Sequence of chain 3.A:
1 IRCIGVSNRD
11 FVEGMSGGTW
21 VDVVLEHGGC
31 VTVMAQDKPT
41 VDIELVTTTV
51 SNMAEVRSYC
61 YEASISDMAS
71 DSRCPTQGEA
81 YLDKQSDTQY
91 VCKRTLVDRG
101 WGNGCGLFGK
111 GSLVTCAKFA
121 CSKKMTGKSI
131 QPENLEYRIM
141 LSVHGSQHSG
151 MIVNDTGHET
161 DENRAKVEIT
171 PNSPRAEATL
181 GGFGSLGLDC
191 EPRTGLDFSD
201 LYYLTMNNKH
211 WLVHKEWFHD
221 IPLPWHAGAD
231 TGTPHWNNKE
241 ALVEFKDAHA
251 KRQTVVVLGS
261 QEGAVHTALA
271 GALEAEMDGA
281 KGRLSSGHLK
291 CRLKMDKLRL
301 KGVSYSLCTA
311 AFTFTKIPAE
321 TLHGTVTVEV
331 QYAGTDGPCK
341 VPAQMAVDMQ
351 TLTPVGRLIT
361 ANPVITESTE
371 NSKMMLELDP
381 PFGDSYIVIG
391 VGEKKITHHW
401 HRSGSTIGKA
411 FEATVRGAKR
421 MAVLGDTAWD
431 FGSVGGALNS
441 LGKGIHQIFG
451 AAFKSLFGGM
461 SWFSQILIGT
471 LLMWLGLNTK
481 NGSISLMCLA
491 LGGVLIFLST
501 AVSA

Binding-site contacts:
Ligand atom C3 contacts residue THR160 of chain 3.A at 3.9 Å.
Ligand atom N2 contacts residue ASN154 of chain 3.A at 3.0 Å (h-bond).
Ligand atom C5 contacts residue ASN154 of chain 3.A at 3.8 Å.
Ligand atom O7 contacts residue ASP161 of chain 3.A at 3.7 Å.
Ligand atom C6 contacts residue HIS158 of chain 3.A at 4.0 Å.
Ligand atom O5 contacts residue THR160 of chain 3.A at 3.2 Å.
Ligand atom C4 contacts residue THR160 of chain 3.A at 3.6 Å.
Ligand atom O5 contacts residue ASN154 of chain 3.A at 2.4 Å (h-bond).
Ligand atom C8 contacts residue VAL153 of chain 3.A at 4.4 Å (hydrophobic).
Ligand atom O7 contacts residue THR160 of chain 3.A at 2.5 Å.
Ligand atom C5 contacts residue THR160 of chain 3.A at 3.7 Å.
Ligand atom O7 contacts residue ASN154 of chain 3.A at 2.7 Å (h-bond).
Ligand atom N2 contacts residue THR160 of chain 3.A at 3.5 Å.
Ligand atom C2 contacts residue THR160 of chain 3.A at 2.7 Å.
Ligand atom O3 contacts residue THR160 of chain 3.A at 4.3 Å.
Ligand atom C6 contacts residue THR160 of chain 3.A at 3.7 Å.
Ligand atom C1 contacts residue ASN154 of chain 3.A at 1.6 Å.
Ligand atom C7 contacts residue THR160 of chain 3.A at 3.4 Å.
Ligand atom C8 contacts residue ASN154 of chain 3.A at 4.1 Å.
Ligand atom C3 contacts residue ASN154 of chain 3.A at 3.9 Å.
Ligand atom O5 contacts residue HIS158 of chain 3.A at 3.8 Å.
Ligand atom C2 contacts residue ASN154 of chain 3.A at 2.5 Å.
Ligand atom O6 contacts residue HIS158 of chain 3.A at 3.4 Å (h-bond).
Ligand atom C8 contacts residue ILE152 of chain 3.A at 4.3 Å (hydrophobic).
Ligand atom C7 contacts residue ASN154 of chain 3.A at 3.0 Å.
Ligand atom C1 contacts residue THR160 of chain 3.A at 3.0 Å.
Ligand atom C4 contacts residue ASN154 of chain 3.A at 4.3 Å.

The protein below binds the small molecule below.
Small molecule (SMILES): CC(=O)N[C@@H]1[C@@H](O)[C@H](O)[C@@H](CO)O[C@H]1O